Sequence of chain 1.C:
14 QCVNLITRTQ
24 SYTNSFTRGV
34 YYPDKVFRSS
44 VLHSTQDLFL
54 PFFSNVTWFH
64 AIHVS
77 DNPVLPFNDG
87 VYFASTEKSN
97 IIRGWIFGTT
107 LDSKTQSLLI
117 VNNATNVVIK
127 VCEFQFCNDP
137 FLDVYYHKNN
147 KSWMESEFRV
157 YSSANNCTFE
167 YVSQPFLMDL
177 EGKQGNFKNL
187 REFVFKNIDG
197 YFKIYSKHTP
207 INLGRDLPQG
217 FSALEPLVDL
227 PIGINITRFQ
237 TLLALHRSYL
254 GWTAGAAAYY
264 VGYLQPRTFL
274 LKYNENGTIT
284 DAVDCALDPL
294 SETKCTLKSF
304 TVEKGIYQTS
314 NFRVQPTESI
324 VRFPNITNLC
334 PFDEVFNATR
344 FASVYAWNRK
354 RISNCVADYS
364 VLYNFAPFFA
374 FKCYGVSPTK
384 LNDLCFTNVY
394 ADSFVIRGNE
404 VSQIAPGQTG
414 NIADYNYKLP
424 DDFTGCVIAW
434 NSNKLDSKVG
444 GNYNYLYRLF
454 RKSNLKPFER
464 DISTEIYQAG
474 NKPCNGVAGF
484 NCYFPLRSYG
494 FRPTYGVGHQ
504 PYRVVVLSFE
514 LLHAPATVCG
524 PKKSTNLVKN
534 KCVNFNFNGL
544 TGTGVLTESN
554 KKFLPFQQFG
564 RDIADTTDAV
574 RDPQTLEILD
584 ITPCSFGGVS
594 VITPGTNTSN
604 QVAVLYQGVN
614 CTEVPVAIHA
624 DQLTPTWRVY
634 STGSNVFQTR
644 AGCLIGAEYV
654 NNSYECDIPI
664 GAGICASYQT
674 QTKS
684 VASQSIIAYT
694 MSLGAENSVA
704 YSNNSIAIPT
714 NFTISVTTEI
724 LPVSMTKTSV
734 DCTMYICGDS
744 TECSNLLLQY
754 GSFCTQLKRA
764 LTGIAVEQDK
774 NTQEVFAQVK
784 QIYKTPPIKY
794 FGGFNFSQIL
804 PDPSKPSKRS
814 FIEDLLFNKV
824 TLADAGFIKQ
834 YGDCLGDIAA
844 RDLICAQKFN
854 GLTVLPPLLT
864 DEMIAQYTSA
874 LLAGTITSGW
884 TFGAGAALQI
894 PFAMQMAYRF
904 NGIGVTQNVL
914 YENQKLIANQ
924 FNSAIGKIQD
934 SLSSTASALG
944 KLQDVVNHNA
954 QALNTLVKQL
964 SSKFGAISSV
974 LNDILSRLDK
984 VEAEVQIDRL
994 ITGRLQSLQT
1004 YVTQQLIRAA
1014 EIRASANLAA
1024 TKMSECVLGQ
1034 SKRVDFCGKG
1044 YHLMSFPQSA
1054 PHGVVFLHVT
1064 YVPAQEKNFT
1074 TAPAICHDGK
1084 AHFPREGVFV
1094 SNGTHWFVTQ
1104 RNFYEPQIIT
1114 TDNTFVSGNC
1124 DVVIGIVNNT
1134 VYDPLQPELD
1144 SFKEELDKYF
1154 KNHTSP

The small molecule below binds the protein below.
Small molecule (SMILES): CC(=O)N[C@@H]1[C@@H](O)[C@H](O)[C@@H](CO)O[C@H]1O

Binding-site contacts:
Ligand atom C3 contacts residue ASN328 of chain 1.C at 3.9 Å.
Ligand atom O7 contacts residue GLN577 of chain 1.C at 3.1 Å (h-bond).
Ligand atom C4 contacts residue ASN328 of chain 1.C at 4.3 Å.
Ligand atom C5 contacts residue ASN328 of chain 1.C at 3.7 Å.
Ligand atom O5 contacts residue ASN328 of chain 1.C at 2.3 Å (h-bond).
Ligand atom C1 contacts residue ASN328 of chain 1.C at 1.4 Å.
Ligand atom C7 contacts residue ASN328 of chain 1.C at 4.2 Å.
Ligand atom O7 contacts residue ASN328 of chain 1.C at 4.4 Å.
Ligand atom N2 contacts residue ASN328 of chain 1.C at 3.0 Å (h-bond).
Ligand atom C8 contacts residue THR578 of chain 1.C at 4.4 Å.
Ligand atom C7 contacts residue GLN577 of chain 1.C at 3.5 Å.
Ligand atom C8 contacts residue GLN577 of chain 1.C at 3.5 Å.
Ligand atom C2 contacts residue ASN328 of chain 1.C at 2.6 Å.